The small molecule below binds the protein below.
Small molecule (SMILES): Cc1ccccc1CC(C)(C)NC[C@H](O)c1ccc(O)c2c1OCC(=O)N2

Binding-site contacts:
Ligand atom CBA contacts residue ASP121 of chain 1.A at 3.3 Å.
Ligand atom CAZ contacts residue ASP121 of chain 1.A at 3.6 Å.
Ligand atom NAP contacts residue ASN448 of chain 1.A at 3.0 Å (h-bond).
Ligand atom CAB contacts residue ASP121 of chain 1.A at 3.5 Å.
Ligand atom CAN contacts residue ASN448 of chain 1.A at 3.5 Å.
Ligand atom CAT contacts residue PHE201 of chain 1.A at 3.6 Å (hydrophobic).
Ligand atom CAA contacts residue TRP117 of chain 1.A at 3.1 Å (hydrophobic).
Ligand atom OAF contacts residue ASN448 of chain 1.A at 3.0 Å (h-bond).
Ligand atom OAE contacts residue SER211 of chain 1.A at 2.8 Å (h-bond).
Ligand atom CAU contacts residue PHE426 of chain 1.A at 3.5 Å (hydrophobic).
Ligand atom CAO contacts residue ASP121 of chain 1.A at 3.0 Å.
Ligand atom CAC contacts residue ASN448 of chain 1.A at 3.5 Å.
Ligand atom CAI contacts residue PHE201 of chain 1.A at 3.5 Å (hydrophobic).
Ligand atom CAS contacts residue ASN429 of chain 1.A at 3.3 Å.
Ligand atom OAR contacts residue PHE201 of chain 1.A at 3.7 Å.
Ligand atom CAU contacts residue SER211 of chain 1.A at 3.6 Å.
Ligand atom OAD contacts residue ASN429 of chain 1.A at 3.6 Å (h-bond).
Ligand atom OAD contacts residue ALA208 of chain 1.A at 3.3 Å.
Ligand atom CAO contacts residue TRP117 of chain 1.A at 3.6 Å (hydrophobic).
Ligand atom CAM contacts residue ASN429 of chain 1.A at 3.1 Å.
Ligand atom CAC contacts residue PHE201 of chain 1.A at 3.5 Å (hydrophobic).
Ligand atom CAA contacts residue PHE201 of chain 1.A at 3.5 Å (hydrophobic).
Ligand atom NAQ contacts residue SER211 of chain 1.A at 2.7 Å (h-bond).
Ligand atom OAR contacts residue TYR444 of chain 1.A at 3.5 Å (h-bond).
Ligand atom OAF contacts residue VAL125 of chain 1.A at 3.6 Å.
Ligand atom NAP contacts residue ASP121 of chain 1.A at 2.9 Å (salt-bridge).
Ligand atom CAL contacts residue VAL125 of chain 1.A at 3.5 Å (hydrophobic).
Ligand atom OAF contacts residue ASP121 of chain 1.A at 2.7 Å (salt-bridge).
Ligand atom CAN contacts residue ASP121 of chain 1.A at 3.2 Å.
Ligand atom CAK contacts residue PHE426 of chain 1.A at 3.5 Å (hydrophobic).
Ligand atom CAX contacts residue SER211 of chain 1.A at 3.6 Å.
Ligand atom OAE contacts residue SER215 of chain 1.A at 3.0 Å (h-bond).
Ligand atom OAR contacts residue PHE425 of chain 1.A at 3.6 Å.
Ligand atom CAM contacts residue PHE201 of chain 1.A at 3.3 Å (hydrophobic).
Ligand atom CAK contacts residue VAL125 of chain 1.A at 3.5 Å (hydrophobic).
Ligand atom CAH contacts residue ILE445 of chain 1.A at 3.6 Å (hydrophobic).
Ligand atom CAA contacts residue CYS199 of chain 1.A at 3.5 Å (hydrophobic).
Ligand atom CAI contacts residue CYS199 of chain 1.A at 3.2 Å (hydrophobic).
Ligand atom CAM contacts residue TYR444 of chain 1.A at 3.1 Å (hydrophobic).
Ligand atom CAZ contacts residue ASN448 of chain 1.A at 3.1 Å.

Sequence of chain 1.A:
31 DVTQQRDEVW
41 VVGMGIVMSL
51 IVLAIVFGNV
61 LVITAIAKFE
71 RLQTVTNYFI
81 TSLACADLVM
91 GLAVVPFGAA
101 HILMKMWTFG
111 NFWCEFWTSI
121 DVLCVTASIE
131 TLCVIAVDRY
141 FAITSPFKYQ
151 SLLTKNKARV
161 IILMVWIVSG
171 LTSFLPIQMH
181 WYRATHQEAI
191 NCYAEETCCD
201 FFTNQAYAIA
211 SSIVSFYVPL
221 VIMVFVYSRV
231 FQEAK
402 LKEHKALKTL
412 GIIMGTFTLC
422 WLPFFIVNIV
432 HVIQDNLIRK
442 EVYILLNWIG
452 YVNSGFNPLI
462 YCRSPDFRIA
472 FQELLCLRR